A small-molecule ligand and the protein it binds are described below.
Small molecule (SMILES): CC(=O)N[C@@H]1[C@@H](O)[C@H](O)[C@@H](CO)O[C@H]1O

Binding-site contacts:
Ligand atom C5 contacts residue ASN259 of chain 59.O at 3.6 Å.
Ligand atom O3 contacts residue LYS115 of chain 59.N at 3.6 Å (salt-bridge).
Ligand atom C6 contacts residue LYS181 of chain 59.N at 3.4 Å.
Ligand atom C8 contacts residue THR116 of chain 59.N at 4.3 Å.
Ligand atom C2 contacts residue ASN259 of chain 59.O at 2.4 Å.
Ligand atom N2 contacts residue ASN259 of chain 59.O at 2.8 Å (h-bond).
Ligand atom O4 contacts residue PHE118 of chain 59.N at 4.1 Å.
Ligand atom C4 contacts residue LYS181 of chain 59.N at 3.6 Å.
Ligand atom C8 contacts residue LEU257 of chain 59.O at 4.1 Å (hydrophobic).
Ligand atom N2 contacts residue THR116 of chain 59.N at 4.1 Å.
Ligand atom C4 contacts residue ASN259 of chain 59.O at 4.2 Å.
Ligand atom O5 contacts residue ASN259 of chain 59.O at 2.3 Å (h-bond).
Ligand atom C8 contacts residue ALA258 of chain 59.O at 3.7 Å (hydrophobic).
Ligand atom C7 contacts residue ASN259 of chain 59.O at 3.2 Å.
Ligand atom C1 contacts residue ASN259 of chain 59.O at 1.4 Å.
Ligand atom C8 contacts residue ASN259 of chain 59.O at 4.2 Å.
Ligand atom O7 contacts residue ASN259 of chain 59.O at 3.2 Å (h-bond).
Ligand atom C5 contacts residue LYS181 of chain 59.N at 3.4 Å.
Ligand atom O6 contacts residue LYS181 of chain 59.N at 3.4 Å (salt-bridge).
Ligand atom O4 contacts residue LYS181 of chain 59.N at 2.7 Å (salt-bridge).
Ligand atom C3 contacts residue ASN259 of chain 59.O at 3.7 Å.
Ligand atom C3 contacts residue LYS115 of chain 59.N at 4.3 Å.

Sequence of chain 59.O:
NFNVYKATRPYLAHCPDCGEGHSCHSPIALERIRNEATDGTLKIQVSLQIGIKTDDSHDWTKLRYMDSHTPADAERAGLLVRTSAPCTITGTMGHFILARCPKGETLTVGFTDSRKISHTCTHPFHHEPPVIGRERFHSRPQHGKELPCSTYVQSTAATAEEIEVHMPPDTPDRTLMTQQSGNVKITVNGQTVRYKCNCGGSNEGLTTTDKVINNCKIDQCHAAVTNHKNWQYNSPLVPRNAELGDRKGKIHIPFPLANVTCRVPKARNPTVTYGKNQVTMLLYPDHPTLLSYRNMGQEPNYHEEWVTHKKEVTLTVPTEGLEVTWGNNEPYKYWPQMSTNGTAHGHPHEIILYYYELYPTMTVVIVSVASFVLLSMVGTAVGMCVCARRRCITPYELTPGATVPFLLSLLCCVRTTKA

Sequence of chain 59.N:
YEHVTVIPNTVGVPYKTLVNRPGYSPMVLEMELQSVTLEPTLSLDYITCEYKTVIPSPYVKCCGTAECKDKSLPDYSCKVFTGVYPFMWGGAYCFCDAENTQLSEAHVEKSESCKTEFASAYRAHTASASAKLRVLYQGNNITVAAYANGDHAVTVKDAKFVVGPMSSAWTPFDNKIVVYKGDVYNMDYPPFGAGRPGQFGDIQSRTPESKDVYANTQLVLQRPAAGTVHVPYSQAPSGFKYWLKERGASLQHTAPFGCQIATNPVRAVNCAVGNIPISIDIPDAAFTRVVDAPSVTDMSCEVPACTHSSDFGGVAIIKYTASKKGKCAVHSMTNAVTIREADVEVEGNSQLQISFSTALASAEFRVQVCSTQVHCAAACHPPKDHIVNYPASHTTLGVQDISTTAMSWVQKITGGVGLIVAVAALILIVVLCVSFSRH